Sequence of chain 47.A:
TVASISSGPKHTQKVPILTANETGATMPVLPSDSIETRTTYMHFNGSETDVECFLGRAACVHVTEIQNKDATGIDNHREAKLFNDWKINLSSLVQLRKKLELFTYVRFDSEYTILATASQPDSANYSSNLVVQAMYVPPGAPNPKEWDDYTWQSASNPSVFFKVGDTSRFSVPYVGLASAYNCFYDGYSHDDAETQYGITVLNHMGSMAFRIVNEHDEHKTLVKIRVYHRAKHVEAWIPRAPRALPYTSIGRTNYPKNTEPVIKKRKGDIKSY

A small-molecule ligand and the protein it binds are described below.
Small molecule (SMILES): OCCOCOCc1cc(CCCCCOc2c(Cl)cc(C3=NCCO3)cc2Cl)on1

Sequence of chain 48.C:
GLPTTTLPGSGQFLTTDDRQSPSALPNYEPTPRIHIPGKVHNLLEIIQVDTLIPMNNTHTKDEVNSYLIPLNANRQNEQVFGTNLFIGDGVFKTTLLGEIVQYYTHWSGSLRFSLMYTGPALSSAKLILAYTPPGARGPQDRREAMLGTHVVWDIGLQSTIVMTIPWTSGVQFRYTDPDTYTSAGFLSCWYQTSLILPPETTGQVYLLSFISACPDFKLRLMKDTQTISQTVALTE

Binding-site contacts:
Ligand atom C4C contacts residue TYR128 of chain 47.A at 3.5 Å (hydrophobic).
Ligand atom N2 contacts residue ASN219 of chain 47.A at 3.4 Å (h-bond).
Ligand atom C5 contacts residue LEU106 of chain 47.A at 3.5 Å (hydrophobic).
Ligand atom C5A contacts residue VAL176 of chain 47.A at 3.2 Å (hydrophobic).
Ligand atom C31 contacts residue ASN219 of chain 47.A at 3.8 Å.
Ligand atom C6B contacts residue VAL188 of chain 47.A at 3.8 Å (hydrophobic).
Ligand atom O1A contacts residue ALA150 of chain 47.A at 3.8 Å.
Ligand atom O1D contacts residue SER107 of chain 47.A at 3.2 Å.
Ligand atom CL2 contacts residue MET224 of chain 47.A at 2.9 Å.
Ligand atom N3A contacts residue PRO174 of chain 47.A at 3.6 Å (h-bond).
Ligand atom C5A contacts residue ALA150 of chain 47.A at 3.2 Å (hydrophobic).
Ligand atom C3C contacts residue ILE104 of chain 47.A at 3.6 Å (hydrophobic).
Ligand atom C4 contacts residue LEU106 of chain 47.A at 2.5 Å (hydrophobic).
Ligand atom O1B contacts residue TYR152 of chain 47.A at 3.8 Å.
Ligand atom C4B contacts residue PHE186 of chain 47.A at 3.4 Å (hydrophobic).
Ligand atom C4A contacts residue SER175 of chain 47.A at 3.8 Å.
Ligand atom C1C contacts residue TYR128 of chain 47.A at 3.5 Å (hydrophobic).
Ligand atom C3 contacts residue LEU106 of chain 47.A at 3.4 Å (hydrophobic).
Ligand atom C3B contacts residue MET224 of chain 47.A at 3.4 Å (hydrophobic).
Ligand atom C2A contacts residue PHE186 of chain 47.A at 3.3 Å (hydrophobic).
Ligand atom CL1 contacts residue VAL188 of chain 47.A at 3.5 Å.
Ligand atom C4A contacts residue VAL176 of chain 47.A at 3.7 Å (hydrophobic).
Ligand atom N3A contacts residue ALA24 of chain 47.C at 3.6 Å.
Ligand atom C5B contacts residue TYR152 of chain 47.A at 3.8 Å (hydrophobic).
Ligand atom C31 contacts residue LEU106 of chain 47.A at 3.8 Å (hydrophobic).
Ligand atom N2 contacts residue MET221 of chain 47.A at 3.5 Å (h-bond).
Ligand atom C1B contacts residue VAL188 of chain 47.A at 3.8 Å (hydrophobic).
Ligand atom C1B contacts residue TYR152 of chain 47.A at 3.8 Å (hydrophobic).
Ligand atom C6B contacts residue TYR152 of chain 47.A at 3.8 Å (hydrophobic).
Ligand atom C5C contacts residue VAL188 of chain 47.A at 2.9 Å (hydrophobic).
Ligand atom C2B contacts residue MET224 of chain 47.A at 3.6 Å (hydrophobic).
Ligand atom C2D contacts residue SER107 of chain 47.A at 3.8 Å.
Ligand atom O1A contacts residue PHE186 of chain 47.A at 2.9 Å.
Ligand atom C3B contacts residue PHE186 of chain 47.A at 3.7 Å (hydrophobic).
Ligand atom C4A contacts residue PRO174 of chain 47.A at 3.3 Å (hydrophobic).
Ligand atom C3D contacts residue LEU116 of chain 47.A at 3.6 Å (hydrophobic).
Ligand atom CL1 contacts residue LEU25 of chain 47.C at 3.5 Å.
Ligand atom C5A contacts residue PHE186 of chain 47.A at 3.5 Å (hydrophobic).
Ligand atom CL2 contacts residue ILE104 of chain 47.A at 3.1 Å.
Ligand atom O1 contacts residue MET221 of chain 47.A at 3.1 Å (h-bond).

Sequence of chain 47.C:
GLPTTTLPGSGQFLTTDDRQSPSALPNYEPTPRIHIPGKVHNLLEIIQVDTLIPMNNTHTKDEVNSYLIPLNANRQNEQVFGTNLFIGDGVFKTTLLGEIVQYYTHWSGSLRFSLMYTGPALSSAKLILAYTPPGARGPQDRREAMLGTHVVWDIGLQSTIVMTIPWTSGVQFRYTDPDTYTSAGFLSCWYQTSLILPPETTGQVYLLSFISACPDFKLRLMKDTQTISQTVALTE